Sequence of chain 1.B:
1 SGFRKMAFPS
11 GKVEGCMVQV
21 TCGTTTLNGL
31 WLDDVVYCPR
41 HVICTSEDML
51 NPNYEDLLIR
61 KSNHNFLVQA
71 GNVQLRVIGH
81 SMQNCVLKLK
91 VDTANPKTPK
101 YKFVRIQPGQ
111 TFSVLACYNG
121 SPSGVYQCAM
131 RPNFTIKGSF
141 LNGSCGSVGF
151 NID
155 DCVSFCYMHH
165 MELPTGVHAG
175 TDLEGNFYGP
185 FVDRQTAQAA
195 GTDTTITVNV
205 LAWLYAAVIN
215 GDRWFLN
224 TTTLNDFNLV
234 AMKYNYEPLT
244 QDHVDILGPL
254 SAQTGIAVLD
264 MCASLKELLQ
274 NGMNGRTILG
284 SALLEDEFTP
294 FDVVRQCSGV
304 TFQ

A small-molecule ligand and the protein it binds are described below.
Small molecule (SMILES): Cc1ccc(COc2cc(Br)cnc2C=O)cc1[N+](=O)[O-]

Binding-site contacts:
Ligand atom C01 contacts residue GLN189 of chain 1.B at 3.5 Å.
Ligand atom C09 contacts residue ASN142 of chain 1.B at 3.7 Å.
Ligand atom O16 contacts residue GLU166 of chain 1.B at 2.8 Å (salt-bridge).
Ligand atom C12 contacts residue GLY143 of chain 1.B at 3.6 Å.
Ligand atom C08 contacts residue HIS41 of chain 1.B at 3.5 Å.
Ligand atom C09 contacts residue HIS41 of chain 1.B at 3.9 Å.
Ligand atom O07 contacts residue HIS41 of chain 1.B at 3.5 Å.
Ligand atom O16 contacts residue GLY143 of chain 1.B at 3.7 Å.
Ligand atom O20 contacts residue HIS41 of chain 1.B at 3.7 Å.
Ligand atom C14 contacts residue CYS145 of chain 1.B at 2.8 Å (hydrophobic).
Ligand atom O16 contacts residue CYS145 of chain 1.B at 2.3 Å (h-bond).
Ligand atom O21 contacts residue ARG188 of chain 1.B at 3.3 Å (salt-bridge).
Ligand atom C12 contacts residue ASN142 of chain 1.B at 3.6 Å.
Ligand atom N13 contacts residue GLY143 of chain 1.B at 3.2 Å (h-bond).
Ligand atom O07 contacts residue CYS145 of chain 1.B at 3.7 Å.
Ligand atom C14 contacts residue ASN142 of chain 1.B at 3.6 Å.
Ligand atom C01 contacts residue ARG188 of chain 1.B at 3.6 Å.
Ligand atom O16 contacts residue SER144 of chain 1.B at 3.9 Å.
Ligand atom N13 contacts residue ASN142 of chain 1.B at 3.6 Å.
Ligand atom C08 contacts residue CYS145 of chain 1.B at 3.6 Å (hydrophobic).
Ligand atom O20 contacts residue HIS164 of chain 1.B at 3.1 Å (h-bond).
Ligand atom BR11 contacts residue THR25 of chain 1.B at 3.5 Å.
Ligand atom C01 contacts residue MET165 of chain 1.B at 3.9 Å (hydrophobic).
Ligand atom N13 contacts residue CYS145 of chain 1.B at 3.2 Å.
Ligand atom N19 contacts residue MET49 of chain 1.B at 3.9 Å.
Ligand atom O20 contacts residue MET165 of chain 1.B at 3.3 Å.
Ligand atom O21 contacts residue GLN189 of chain 1.B at 3.8 Å.
Ligand atom C14 contacts residue GLY143 of chain 1.B at 4.0 Å.
Ligand atom C17 contacts residue HIS41 of chain 1.B at 3.9 Å.
Ligand atom O21 contacts residue ASP187 of chain 1.B at 3.4 Å.
Ligand atom C15 contacts residue CYS145 of chain 1.B at 1.8 Å (hydrophobic).
Ligand atom C08 contacts residue ASN142 of chain 1.B at 3.6 Å.
Ligand atom O16 contacts residue LEU141 of chain 1.B at 3.9 Å.
Ligand atom O20 contacts residue ASP187 of chain 1.B at 3.9 Å.
Ligand atom O21 contacts residue MET49 of chain 1.B at 2.9 Å.
Ligand atom N19 contacts residue MET165 of chain 1.B at 4.0 Å.
Ligand atom C15 contacts residue GLU166 of chain 1.B at 3.5 Å.
Ligand atom C10 contacts residue ASN142 of chain 1.B at 3.7 Å.
Ligand atom N19 contacts residue HIS164 of chain 1.B at 3.9 Å.
Ligand atom BR11 contacts residue THR26 of chain 1.B at 3.8 Å.